The small molecule below binds the protein below.
Small molecule (SMILES): CC(=O)N[C@H]1[C@H](O[C@H]2[C@H](O)[C@@H](NC(C)=O)CO[C@@H]2CO)O[C@H](CO)[C@@H](O[C@H]2O[C@H](CO)[C@@H](O)[C@H](O)[C@@H]2O)[C@@H]1O

Sequence of chain 1.A:
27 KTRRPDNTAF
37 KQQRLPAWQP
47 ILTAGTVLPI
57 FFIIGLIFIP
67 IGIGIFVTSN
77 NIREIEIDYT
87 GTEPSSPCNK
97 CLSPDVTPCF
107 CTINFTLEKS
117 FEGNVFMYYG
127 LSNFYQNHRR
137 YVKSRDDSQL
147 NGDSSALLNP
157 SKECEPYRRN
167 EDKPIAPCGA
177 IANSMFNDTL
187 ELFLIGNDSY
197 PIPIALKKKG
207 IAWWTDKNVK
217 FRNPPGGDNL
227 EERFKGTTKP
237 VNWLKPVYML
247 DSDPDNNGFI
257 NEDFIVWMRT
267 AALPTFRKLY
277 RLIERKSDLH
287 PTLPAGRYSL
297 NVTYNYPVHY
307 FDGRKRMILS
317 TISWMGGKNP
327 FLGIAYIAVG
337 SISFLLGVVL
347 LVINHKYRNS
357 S

Sequence of chain 1.B:
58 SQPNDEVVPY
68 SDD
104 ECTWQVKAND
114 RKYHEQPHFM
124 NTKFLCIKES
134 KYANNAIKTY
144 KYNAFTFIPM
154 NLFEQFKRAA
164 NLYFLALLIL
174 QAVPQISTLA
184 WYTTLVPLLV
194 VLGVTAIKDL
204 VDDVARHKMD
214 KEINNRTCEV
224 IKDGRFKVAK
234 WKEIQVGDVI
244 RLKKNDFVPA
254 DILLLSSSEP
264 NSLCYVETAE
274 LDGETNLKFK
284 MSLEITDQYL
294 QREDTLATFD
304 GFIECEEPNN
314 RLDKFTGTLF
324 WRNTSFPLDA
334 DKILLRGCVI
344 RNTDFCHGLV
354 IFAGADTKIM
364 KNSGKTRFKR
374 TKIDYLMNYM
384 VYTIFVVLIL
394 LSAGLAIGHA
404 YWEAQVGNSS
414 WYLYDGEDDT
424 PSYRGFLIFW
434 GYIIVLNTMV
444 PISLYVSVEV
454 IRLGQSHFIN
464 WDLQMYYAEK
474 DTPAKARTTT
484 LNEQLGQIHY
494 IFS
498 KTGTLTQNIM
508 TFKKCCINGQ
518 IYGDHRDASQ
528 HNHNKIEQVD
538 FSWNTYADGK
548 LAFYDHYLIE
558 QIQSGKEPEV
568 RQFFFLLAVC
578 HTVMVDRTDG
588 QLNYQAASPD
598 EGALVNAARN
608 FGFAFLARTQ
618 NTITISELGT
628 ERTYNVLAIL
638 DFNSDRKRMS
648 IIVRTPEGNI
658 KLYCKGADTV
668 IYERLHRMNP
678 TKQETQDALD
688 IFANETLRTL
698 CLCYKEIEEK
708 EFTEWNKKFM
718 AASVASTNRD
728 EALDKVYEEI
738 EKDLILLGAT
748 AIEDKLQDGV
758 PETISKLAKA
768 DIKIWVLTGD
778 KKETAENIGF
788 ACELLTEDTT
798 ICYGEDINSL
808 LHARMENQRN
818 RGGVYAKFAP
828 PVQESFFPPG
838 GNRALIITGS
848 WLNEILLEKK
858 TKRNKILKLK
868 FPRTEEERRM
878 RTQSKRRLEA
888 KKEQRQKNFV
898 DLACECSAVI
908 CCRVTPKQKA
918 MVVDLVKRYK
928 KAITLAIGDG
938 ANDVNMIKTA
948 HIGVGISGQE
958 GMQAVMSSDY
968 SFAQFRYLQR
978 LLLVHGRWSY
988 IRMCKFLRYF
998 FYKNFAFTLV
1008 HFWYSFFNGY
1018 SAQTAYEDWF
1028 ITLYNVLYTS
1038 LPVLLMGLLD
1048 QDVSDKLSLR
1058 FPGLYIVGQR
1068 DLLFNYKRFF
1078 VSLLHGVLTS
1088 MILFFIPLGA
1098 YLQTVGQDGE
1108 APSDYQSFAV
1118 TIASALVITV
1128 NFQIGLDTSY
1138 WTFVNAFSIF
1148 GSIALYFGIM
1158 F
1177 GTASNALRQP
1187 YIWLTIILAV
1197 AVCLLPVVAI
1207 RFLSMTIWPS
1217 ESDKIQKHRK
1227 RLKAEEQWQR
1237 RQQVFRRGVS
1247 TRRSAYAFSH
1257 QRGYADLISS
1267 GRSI

Binding-site contacts:
Ligand atom N2 contacts residue ASN301 of chain 1.A at 4.1 Å.
Ligand atom C2 contacts residue ASN238 of chain 1.A at 3.8 Å.
Ligand atom C8 contacts residue ASN238 of chain 1.A at 4.4 Å.
Ligand atom C1 contacts residue ASN238 of chain 1.A at 3.5 Å.
Ligand atom O7 contacts residue LEU240 of chain 1.A at 3.9 Å.
Ligand atom O6 contacts residue TRP239 of chain 1.A at 4.0 Å.
Ligand atom C4 contacts residue ASN238 of chain 1.A at 3.7 Å.
Ligand atom C7 contacts residue ASN301 of chain 1.A at 4.3 Å.
Ligand atom O3 contacts residue ASN238 of chain 1.A at 4.0 Å.
Ligand atom C1 contacts residue ASN183 of chain 1.A at 1.4 Å.
Ligand atom O5 contacts residue ASN238 of chain 1.A at 4.0 Å.
Ligand atom C8 contacts residue TRP414 of chain 1.B at 4.0 Å (hydrophobic).
Ligand atom C5 contacts residue ASN183 of chain 1.A at 3.7 Å.
Ligand atom C5 contacts residue PRO303 of chain 1.A at 4.2 Å (hydrophobic).
Ligand atom C7 contacts residue PRO303 of chain 1.A at 4.3 Å (hydrophobic).
Ligand atom N2 contacts residue ASN238 of chain 1.A at 4.1 Å.
Ligand atom O7 contacts residue ASN301 of chain 1.A at 3.8 Å.
Ligand atom C3 contacts residue ASN183 of chain 1.A at 3.8 Å.
Ligand atom C5 contacts residue ASN238 of chain 1.A at 3.5 Å.
Ligand atom C8 contacts residue LEU240 of chain 1.A at 3.5 Å (hydrophobic).
Ligand atom C3 contacts residue ASN238 of chain 1.A at 3.3 Å.
Ligand atom C8 contacts residue PRO303 of chain 1.A at 3.8 Å (hydrophobic).
Ligand atom O5 contacts residue ASN183 of chain 1.A at 2.4 Å (h-bond).
Ligand atom O6 contacts residue ASN238 of chain 1.A at 3.9 Å.
Ligand atom O6 contacts residue TRP414 of chain 1.B at 3.6 Å.
Ligand atom C1 contacts residue ASN301 of chain 1.A at 4.3 Å.
Ligand atom C4 contacts residue ASN183 of chain 1.A at 4.2 Å.
Ligand atom N2 contacts residue ASN183 of chain 1.A at 2.9 Å (h-bond).
Ligand atom O7 contacts residue ASN183 of chain 1.A at 4.2 Å.
Ligand atom C8 contacts residue ASN183 of chain 1.A at 3.3 Å.
Ligand atom C7 contacts residue LEU240 of chain 1.A at 4.2 Å (hydrophobic).
Ligand atom C7 contacts residue ASN183 of chain 1.A at 3.3 Å.
Ligand atom C6 contacts residue ASN238 of chain 1.A at 4.2 Å.
Ligand atom O6 contacts residue PRO303 of chain 1.A at 4.1 Å.
Ligand atom C2 contacts residue ASN183 of chain 1.A at 2.4 Å.
Ligand atom O4 contacts residue ASN238 of chain 1.A at 3.7 Å.
Ligand atom C8 contacts residue TRP239 of chain 1.A at 4.3 Å (hydrophobic).
Ligand atom O2 contacts residue VAL237 of chain 1.A at 4.1 Å.
Ligand atom O6 contacts residue VAL237 of chain 1.A at 3.3 Å (h-bond).
Ligand atom C6 contacts residue TRP414 of chain 1.B at 3.8 Å (hydrophobic).